Sequence of chain 1.A:
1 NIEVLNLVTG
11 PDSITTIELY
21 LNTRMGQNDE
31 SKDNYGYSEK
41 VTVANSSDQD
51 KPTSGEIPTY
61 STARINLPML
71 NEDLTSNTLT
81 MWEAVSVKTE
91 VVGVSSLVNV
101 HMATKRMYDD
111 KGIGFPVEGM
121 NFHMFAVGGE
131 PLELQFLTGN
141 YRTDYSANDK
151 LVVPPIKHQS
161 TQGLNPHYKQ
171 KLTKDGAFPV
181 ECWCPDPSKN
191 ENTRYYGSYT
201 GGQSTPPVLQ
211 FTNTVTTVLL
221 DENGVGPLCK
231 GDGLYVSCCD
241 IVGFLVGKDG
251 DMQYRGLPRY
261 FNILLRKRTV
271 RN

This small molecule binds to this protein.
Small molecule (SMILES): CC(=O)N[C@H]1[C@H]([C@H](O)[C@H](O)CO)O[C@@](O[C@@H]2[C@@H](O)[C@H](O)O[C@H](CO)[C@@H]2O)(C(=O)O)C[C@@H]1O

Sequence of chain 1.B:
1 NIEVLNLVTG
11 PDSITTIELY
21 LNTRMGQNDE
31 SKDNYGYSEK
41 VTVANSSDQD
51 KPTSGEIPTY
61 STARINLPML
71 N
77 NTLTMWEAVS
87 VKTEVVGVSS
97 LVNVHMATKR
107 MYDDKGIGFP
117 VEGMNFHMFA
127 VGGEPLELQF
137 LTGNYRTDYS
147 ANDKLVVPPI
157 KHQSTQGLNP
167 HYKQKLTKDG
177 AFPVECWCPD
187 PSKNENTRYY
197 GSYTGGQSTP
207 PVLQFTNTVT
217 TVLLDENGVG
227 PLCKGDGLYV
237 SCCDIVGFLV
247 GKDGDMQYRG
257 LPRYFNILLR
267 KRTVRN

Binding-site contacts:
Ligand atom O10 contacts residue ALA44 of chain 1.B at 3.8 Å.
Ligand atom C11 contacts residue VAL43 of chain 1.B at 3.8 Å (hydrophobic).
Ligand atom C4 contacts residue THR53 of chain 1.B at 3.8 Å.
Ligand atom O4 contacts residue LYS51 of chain 1.B at 2.4 Å (salt-bridge).
Ligand atom C10 contacts residue PRO52 of chain 1.B at 4.3 Å (hydrophobic).
Ligand atom C5 contacts residue LYS51 of chain 1.B at 3.9 Å.
Ligand atom N5 contacts residue LYS51 of chain 1.B at 3.4 Å (salt-bridge).
Ligand atom C10 contacts residue ALA44 of chain 1.B at 4.0 Å (hydrophobic).
Ligand atom O7 contacts residue VAL43 of chain 1.B at 3.6 Å (h-bond).
Ligand atom O9 contacts residue ARG106 of chain 1.A at 2.9 Å (salt-bridge).
Ligand atom C11 contacts residue LYS51 of chain 1.B at 3.7 Å.
Ligand atom O8 contacts residue THR42 of chain 1.B at 4.0 Å.
Ligand atom O1B contacts residue THR53 of chain 1.B at 3.4 Å.
Ligand atom C7 contacts residue THR42 of chain 1.B at 4.3 Å.
Ligand atom C10 contacts residue THR42 of chain 1.B at 3.6 Å.
Ligand atom C4 contacts residue THR42 of chain 1.B at 4.3 Å.
Ligand atom C10 contacts residue VAL43 of chain 1.B at 4.2 Å (hydrophobic).
Ligand atom O10 contacts residue ASP50 of chain 1.B at 4.0 Å.
Ligand atom N5 contacts residue THR42 of chain 1.B at 2.9 Å (h-bond).
Ligand atom C6 contacts residue THR42 of chain 1.B at 4.1 Å.
Ligand atom C1 contacts residue THR53 of chain 1.B at 4.0 Å.
Ligand atom O9 contacts residue VAL43 of chain 1.B at 3.3 Å (h-bond).
Ligand atom C9 contacts residue ARG106 of chain 1.A at 3.4 Å.
Ligand atom C9 contacts residue VAL43 of chain 1.B at 3.2 Å (hydrophobic).
Ligand atom O1A contacts residue THR42 of chain 1.B at 3.9 Å.
Ligand atom C11 contacts residue ASP50 of chain 1.B at 4.0 Å.
Ligand atom C10 contacts residue LYS51 of chain 1.B at 3.2 Å.
Ligand atom C11 contacts residue ALA44 of chain 1.B at 3.5 Å (hydrophobic).
Ligand atom O7 contacts residue ASN45 of chain 1.B at 3.4 Å (h-bond).
Ligand atom O9 contacts residue THR42 of chain 1.B at 3.7 Å.
Ligand atom C8 contacts residue VAL43 of chain 1.B at 3.8 Å (hydrophobic).
Ligand atom C11 contacts residue THR42 of chain 1.B at 3.4 Å.
Ligand atom O10 contacts residue GLN49 of chain 1.B at 3.2 Å (h-bond).
Ligand atom C11 contacts residue HIS101 of chain 1.A at 3.7 Å.
Ligand atom C5 contacts residue THR42 of chain 1.B at 3.9 Å.
Ligand atom C7 contacts residue VAL43 of chain 1.B at 3.4 Å (hydrophobic).
Ligand atom C11 contacts residue PRO52 of chain 1.B at 4.0 Å (hydrophobic).
Ligand atom C4 contacts residue LYS51 of chain 1.B at 3.5 Å.
Ligand atom O10 contacts residue LYS51 of chain 1.B at 3.0 Å (salt-bridge).
Ligand atom O4 contacts residue THR53 of chain 1.B at 4.2 Å.